Sequence of chain 1.D:
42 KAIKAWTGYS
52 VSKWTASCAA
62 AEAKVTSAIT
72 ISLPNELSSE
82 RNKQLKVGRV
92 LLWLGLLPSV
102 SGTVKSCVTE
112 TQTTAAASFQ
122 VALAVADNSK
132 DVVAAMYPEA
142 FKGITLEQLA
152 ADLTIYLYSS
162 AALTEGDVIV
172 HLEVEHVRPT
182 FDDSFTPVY

This protein binds this small molecule.
Small molecule (SMILES): Nc1ncnc2c1ncn2[C@@H]1O[C@H](COO[C@@H]2C[C@@H](CO[P](=O)(O)O[C@H]3[C@@H](O)[C@H](n4cnc5c(N)ncnc54)O[C@@H]3COP(=O)=O)O[C@H]2n2ccc(=O)[nH]c2=O)[C@@H](OOP(O)OC[C@H]2O[C@@H](n3ccc(=O)[nH]c3=O)[C@H](O)[C@@H]2O)[C@H]1O.Op1oo1

Binding-site contacts:
Ligand atom N6 contacts residue TRP47 of chain 1.D at 3.8 Å.
Ligand atom N6 contacts residue THR48 of chain 1.D at 3.3 Å (h-bond).
Ligand atom N6 contacts residue TYR50 of chain 1.D at 4.2 Å.
Ligand atom C6 contacts residue THR48 of chain 1.D at 4.2 Å.
Ligand atom N1 contacts residue THR48 of chain 1.D at 4.0 Å.
Ligand atom O4' contacts residue TRP47 of chain 1.D at 4.1 Å.
Ligand atom C2 contacts residue TRP47 of chain 1.D at 4.2 Å (hydrophobic).
Ligand atom C8 contacts residue TRP47 of chain 1.D at 3.8 Å (hydrophobic).
Ligand atom C6 contacts residue TRP47 of chain 1.D at 3.9 Å (hydrophobic).
Ligand atom C5 contacts residue TRP47 of chain 1.D at 3.8 Å (hydrophobic).
Ligand atom O4' contacts residue LYS143 of chain 1.D at 4.1 Å.
Ligand atom OP2 contacts residue VAL178 of chain 1.E at 4.5 Å.
Ligand atom N9 contacts residue TRP47 of chain 1.D at 3.9 Å.
Ligand atom N3 contacts residue TRP47 of chain 1.D at 4.1 Å.
Ligand atom N7 contacts residue TRP47 of chain 1.D at 3.7 Å.
Ligand atom N1 contacts residue TRP47 of chain 1.D at 4.3 Å.
Ligand atom C1' contacts residue TRP47 of chain 1.D at 4.3 Å (hydrophobic).
Ligand atom C4 contacts residue TRP47 of chain 1.D at 3.9 Å (hydrophobic).
Ligand atom C5' contacts residue VAL178 of chain 1.E at 4.5 Å (hydrophobic).
Ligand atom OP2 contacts residue GLY49 of chain 1.E at 4.2 Å.

Sequence of chain 1.E:
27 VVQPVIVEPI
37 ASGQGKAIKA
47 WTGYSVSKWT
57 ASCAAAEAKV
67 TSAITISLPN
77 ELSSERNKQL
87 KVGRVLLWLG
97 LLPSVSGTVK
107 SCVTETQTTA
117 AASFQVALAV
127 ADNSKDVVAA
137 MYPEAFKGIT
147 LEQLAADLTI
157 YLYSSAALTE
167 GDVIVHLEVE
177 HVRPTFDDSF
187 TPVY